Sequence of chain 1.I:
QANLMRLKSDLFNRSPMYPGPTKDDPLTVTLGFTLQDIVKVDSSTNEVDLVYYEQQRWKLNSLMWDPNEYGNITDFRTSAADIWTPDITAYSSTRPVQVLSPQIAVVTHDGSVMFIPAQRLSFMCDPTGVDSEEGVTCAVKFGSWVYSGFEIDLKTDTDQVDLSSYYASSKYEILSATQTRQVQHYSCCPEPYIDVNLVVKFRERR

Binding-site contacts:
Ligand atom C7 contacts residue TRP164 of chain 1.H at 4.3 Å (hydrophobic).
Ligand atom C3 contacts residue ILE135 of chain 1.I at 4.1 Å (hydrophobic).
Ligand atom C7 contacts residue CYS207 of chain 1.H at 3.8 Å (hydrophobic).
Ligand atom C6 contacts residue TRP164 of chain 1.H at 3.5 Å (hydrophobic).
Ligand atom C4 contacts residue MET133 of chain 1.I at 3.5 Å (hydrophobic).
Ligand atom C10 contacts residue TYR212 of chain 1.H at 3.4 Å (hydrophobic).
Ligand atom C3 contacts residue CYS208 of chain 1.H at 3.8 Å (hydrophobic).
Ligand atom C5 contacts residue ILE135 of chain 1.I at 4.2 Å (hydrophobic).
Ligand atom C3 contacts residue TRP164 of chain 1.H at 3.7 Å (hydrophobic).
Ligand atom N1 contacts residue ILE135 of chain 1.I at 3.7 Å.
Ligand atom C4 contacts residue VAL125 of chain 1.I at 4.0 Å (hydrophobic).
Ligand atom C8 contacts residue TRP164 of chain 1.H at 3.9 Å (hydrophobic).
Ligand atom C5 contacts residue MET133 of chain 1.I at 4.2 Å (hydrophobic).
Ligand atom C2 contacts residue ILE135 of chain 1.I at 3.9 Å (hydrophobic).
Ligand atom C2 contacts residue TRP164 of chain 1.H at 3.2 Å (hydrophobic).
Ligand atom C8 contacts residue TYR205 of chain 1.H at 4.3 Å (hydrophobic).
Ligand atom C10 contacts residue TYR110 of chain 1.H at 3.3 Å (hydrophobic).
Ligand atom C10 contacts residue TYR205 of chain 1.H at 3.9 Å (hydrophobic).
Ligand atom C1 contacts residue ILE135 of chain 1.I at 3.6 Å (hydrophobic).
Ligand atom C2 contacts residue CYS207 of chain 1.H at 4.1 Å (hydrophobic).
Ligand atom C5 contacts residue VAL165 of chain 1.H at 3.8 Å (hydrophobic).
Ligand atom C3 contacts residue TYR212 of chain 1.H at 3.7 Å (hydrophobic).
Ligand atom C4 contacts residue TYR212 of chain 1.H at 4.1 Å (hydrophobic).
Ligand atom C9 contacts residue TRP164 of chain 1.H at 3.8 Å (hydrophobic).
Ligand atom N1 contacts residue TRP164 of chain 1.H at 3.9 Å.
Ligand atom C4 contacts residue TRP164 of chain 1.H at 4.2 Å (hydrophobic).
Ligand atom C7 contacts residue TYR72 of chain 1.I at 4.2 Å (hydrophobic).
Ligand atom C4 contacts residue VAL165 of chain 1.H at 4.1 Å (hydrophobic).
Ligand atom N2 contacts residue TYR110 of chain 1.H at 3.7 Å.
Ligand atom N2 contacts residue TRP164 of chain 1.H at 2.8 Å (h-bond).
Ligand atom C7 contacts residue ILE135 of chain 1.I at 3.9 Å (hydrophobic).
Ligand atom C3 contacts residue CYS207 of chain 1.H at 3.9 Å (hydrophobic).
Ligand atom C3 contacts residue MET133 of chain 1.I at 4.1 Å (hydrophobic).
Ligand atom C5 contacts residue VAL125 of chain 1.I at 4.1 Å (hydrophobic).
Ligand atom C9 contacts residue TYR110 of chain 1.H at 3.6 Å (hydrophobic).
Ligand atom C1 contacts residue TRP164 of chain 1.H at 3.3 Å (hydrophobic).
Ligand atom C10 contacts residue TRP164 of chain 1.H at 3.1 Å (hydrophobic).
Ligand atom N1 contacts residue VAL165 of chain 1.H at 3.7 Å.
Ligand atom C8 contacts residue TYR72 of chain 1.I at 3.7 Å (hydrophobic).
Ligand atom C6 contacts residue CYS207 of chain 1.H at 3.7 Å (hydrophobic).

Sequence of chain 1.H:
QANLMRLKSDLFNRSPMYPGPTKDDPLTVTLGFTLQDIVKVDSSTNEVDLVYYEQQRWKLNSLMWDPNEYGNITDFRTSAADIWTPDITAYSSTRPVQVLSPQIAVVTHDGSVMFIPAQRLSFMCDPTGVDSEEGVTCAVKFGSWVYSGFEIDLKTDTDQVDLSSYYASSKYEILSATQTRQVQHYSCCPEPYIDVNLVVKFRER

This protein binds this small molecule.
Small molecule (SMILES): CN1CCC[C@H]1c1cccnc1